Sequence of chain 3.A:
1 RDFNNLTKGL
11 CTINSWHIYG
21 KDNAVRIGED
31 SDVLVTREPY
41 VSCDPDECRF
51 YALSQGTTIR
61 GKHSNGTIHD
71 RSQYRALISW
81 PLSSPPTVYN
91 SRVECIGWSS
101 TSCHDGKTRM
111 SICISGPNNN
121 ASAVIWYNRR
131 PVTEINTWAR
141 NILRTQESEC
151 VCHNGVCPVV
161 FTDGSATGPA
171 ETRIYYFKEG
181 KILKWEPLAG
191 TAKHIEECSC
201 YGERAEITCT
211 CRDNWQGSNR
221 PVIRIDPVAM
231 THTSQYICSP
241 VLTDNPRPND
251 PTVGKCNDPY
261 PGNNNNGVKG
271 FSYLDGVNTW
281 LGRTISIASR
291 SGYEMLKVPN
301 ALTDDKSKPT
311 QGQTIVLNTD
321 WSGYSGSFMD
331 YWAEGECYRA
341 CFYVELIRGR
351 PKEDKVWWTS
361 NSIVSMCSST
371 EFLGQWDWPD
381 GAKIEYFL

Binding-site contacts:
Ligand atom C6 contacts residue ASN154 of chain 3.A at 3.9 Å.
Ligand atom C2 contacts residue ASN5 of chain 3.A at 2.4 Å.
Ligand atom N2 contacts residue PHE3 of chain 3.A at 2.8 Å (h-bond).
Ligand atom O5 contacts residue ASP2 of chain 3.A at 3.6 Å (salt-bridge).
Ligand atom C5 contacts residue ASN5 of chain 3.A at 3.6 Å.
Ligand atom C3 contacts residue ASP2 of chain 3.A at 4.2 Å.
Ligand atom N2 contacts residue ASP2 of chain 3.A at 3.7 Å.
Ligand atom C7 contacts residue ASN5 of chain 3.A at 3.7 Å.
Ligand atom N2 contacts residue ASN5 of chain 3.A at 2.9 Å (h-bond).
Ligand atom C4 contacts residue ASN5 of chain 3.A at 4.1 Å.
Ligand atom O7 contacts residue ASP2 of chain 3.A at 4.5 Å.
Ligand atom C3 contacts residue PHE3 of chain 3.A at 4.4 Å (hydrophobic).
Ligand atom O4 contacts residue ASN154 of chain 3.A at 4.4 Å.
Ligand atom O5 contacts residue ASN154 of chain 3.A at 3.9 Å.
Ligand atom C2 contacts residue PHE3 of chain 3.A at 3.8 Å (hydrophobic).
Ligand atom O7 contacts residue ASN5 of chain 3.A at 4.1 Å.
Ligand atom C7 contacts residue ASP2 of chain 3.A at 3.7 Å.
Ligand atom O3 contacts residue ASP2 of chain 3.A at 3.3 Å.
Ligand atom O5 contacts residue ASN5 of chain 3.A at 2.3 Å (h-bond).
Ligand atom C8 contacts residue PHE3 of chain 3.A at 3.4 Å (hydrophobic).
Ligand atom O6 contacts residue ASP2 of chain 3.A at 2.6 Å (salt-bridge).
Ligand atom C6 contacts residue ASP2 of chain 3.A at 3.6 Å.
Ligand atom C1 contacts residue ASN154 of chain 3.A at 3.9 Å.
Ligand atom C5 contacts residue ASN154 of chain 3.A at 3.4 Å.
Ligand atom C5 contacts residue ASP2 of chain 3.A at 4.2 Å.
Ligand atom C3 contacts residue ASN5 of chain 3.A at 3.8 Å.
Ligand atom C1 contacts residue ASN5 of chain 3.A at 1.4 Å.
Ligand atom C4 contacts residue ASN154 of chain 3.A at 4.4 Å.
Ligand atom C8 contacts residue ASP2 of chain 3.A at 3.7 Å.
Ligand atom C7 contacts residue PHE3 of chain 3.A at 3.5 Å (hydrophobic).
Ligand atom C1 contacts residue PHE3 of chain 3.A at 3.7 Å (hydrophobic).

The protein below binds the small molecule below.
Small molecule (SMILES): CC(=O)N[C@H]1[C@H](O[C@H]2[C@H](O)[C@@H](NC(C)=O)CO[C@@H]2CO)O[C@H](CO)[C@@H](O)[C@@H]1O